This small molecule binds to this protein.
Small molecule (SMILES): Cc1ncc(COP(=O)(O)O)c(CN[C@@H](CO)C(=O)O)c1O

Sequence of chain 2.B:
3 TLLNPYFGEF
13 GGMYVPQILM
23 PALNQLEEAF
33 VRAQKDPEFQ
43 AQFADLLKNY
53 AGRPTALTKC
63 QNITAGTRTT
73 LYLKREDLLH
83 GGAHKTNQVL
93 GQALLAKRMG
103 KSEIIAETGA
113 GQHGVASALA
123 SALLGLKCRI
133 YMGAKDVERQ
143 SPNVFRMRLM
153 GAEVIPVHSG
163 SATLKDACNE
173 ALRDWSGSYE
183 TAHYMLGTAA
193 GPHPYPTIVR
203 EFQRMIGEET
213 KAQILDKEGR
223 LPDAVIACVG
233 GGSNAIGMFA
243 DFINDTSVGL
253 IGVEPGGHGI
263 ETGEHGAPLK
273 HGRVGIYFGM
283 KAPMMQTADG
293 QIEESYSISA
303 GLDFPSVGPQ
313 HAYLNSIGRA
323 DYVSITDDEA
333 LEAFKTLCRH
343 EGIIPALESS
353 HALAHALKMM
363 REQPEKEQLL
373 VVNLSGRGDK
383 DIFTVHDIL

Binding-site contacts:
Ligand atom OG contacts residue LEU166 of chain 2.B at 3.3 Å.
Ligand atom C4A contacts residue LYS87 of chain 2.B at 3.2 Å.
Ligand atom O2P contacts residue GLY234 of chain 2.B at 3.5 Å (h-bond).
Ligand atom OG contacts residue ALA302 of chain 2.B at 3.5 Å (h-bond).
Ligand atom O3 contacts residue GLN114 of chain 2.B at 3.6 Å.
Ligand atom CB contacts residue GLY303 of chain 2.B at 3.4 Å.
Ligand atom N1 contacts residue SER377 of chain 2.B at 2.9 Å (h-bond).
Ligand atom O contacts residue HIS115 of chain 2.B at 2.9 Å (h-bond).
Ligand atom C6 contacts residue HIS86 of chain 2.B at 3.6 Å.
Ligand atom O1P contacts residue SER235 of chain 2.B at 3.7 Å.
Ligand atom CB contacts residue ALA112 of chain 2.B at 3.1 Å (hydrophobic).
Ligand atom N contacts residue GLY303 of chain 2.B at 3.4 Å.
Ligand atom N1 contacts residue HIS86 of chain 2.B at 3.5 Å.
Ligand atom O1P contacts residue GLY232 of chain 2.B at 2.9 Å (h-bond).
Ligand atom CB contacts residue ALA302 of chain 2.B at 3.7 Å (hydrophobic).
Ligand atom O3P contacts residue SER235 of chain 2.B at 3.2 Å (h-bond).
Ligand atom C5A contacts residue GLY303 of chain 2.B at 3.2 Å.
Ligand atom C3 contacts residue LYS87 of chain 2.B at 3.7 Å.
Ligand atom O2P contacts residue THR190 of chain 2.B at 2.7 Å (h-bond).
Ligand atom N contacts residue LYS87 of chain 2.B at 3.2 Å.
Ligand atom OXT contacts residue GLY111 of chain 2.B at 3.1 Å (h-bond).
Ligand atom C contacts residue LYS87 of chain 2.B at 3.6 Å.
Ligand atom O3P contacts residue ASN236 of chain 2.B at 2.9 Å (h-bond).
Ligand atom O contacts residue ALA112 of chain 2.B at 2.8 Å (h-bond).
Ligand atom O3 contacts residue LYS87 of chain 2.B at 3.5 Å.
Ligand atom O contacts residue GLN114 of chain 2.B at 3.7 Å.
Ligand atom O1P contacts residue GLY233 of chain 2.B at 3.2 Å (h-bond).
Ligand atom C contacts residue ALA112 of chain 2.B at 3.1 Å (hydrophobic).
Ligand atom OG contacts residue GLY303 of chain 2.B at 3.6 Å (h-bond).
Ligand atom P contacts residue SER235 of chain 2.B at 3.6 Å.
Ligand atom O2P contacts residue SER235 of chain 2.B at 2.8 Å (h-bond).
Ligand atom O contacts residue LYS87 of chain 2.B at 3.1 Å.
Ligand atom OXT contacts residue HIS115 of chain 2.B at 3.7 Å.
Ligand atom C4 contacts residue LYS87 of chain 2.B at 3.4 Å.
Ligand atom OXT contacts residue ALA112 of chain 2.B at 3.1 Å (h-bond).
Ligand atom C4A contacts residue GLY303 of chain 2.B at 3.0 Å.
Ligand atom O3P contacts residue HIS86 of chain 2.B at 3.0 Å (h-bond).
Ligand atom O1P contacts residue GLY234 of chain 2.B at 2.9 Å (h-bond).
Ligand atom C5A contacts residue LEU304 of chain 2.B at 3.6 Å (hydrophobic).
Ligand atom OXT contacts residue THR110 of chain 2.B at 3.3 Å.